Binding-site contacts:
Ligand atom C2 contacts residue HIS79 of chain 1.A at 3.7 Å.
Ligand atom C3 contacts residue HIS63 of chain 1.A at 4.0 Å.
Ligand atom OB contacts residue HIS171 of chain 1.A at 2.9 Å (h-bond).
Ligand atom OB contacts residue ASP108 of chain 1.A at 3.4 Å (salt-bridge).
Ligand atom C4 contacts residue HIS63 of chain 1.A at 3.5 Å.
Ligand atom OXT contacts residue GLU235 of chain 1.A at 3.0 Å (salt-bridge).
Ligand atom OXT contacts residue ASP108 of chain 1.A at 3.1 Å (salt-bridge).
Ligand atom CG contacts residue HIS79 of chain 1.A at 3.5 Å.
Ligand atom OXT contacts residue GLU204 of chain 1.A at 3.0 Å (salt-bridge).
Ligand atom CA contacts residue MN1 of chain 1.B at 3.8 Å.
Ligand atom C4 contacts residue TRP221 of chain 1.A at 3.7 Å (hydrophobic).
Ligand atom C contacts residue ASP97 of chain 1.A at 4.0 Å.
Ligand atom OA contacts residue PHE177 of chain 1.A at 4.0 Å.
Ligand atom C5 contacts residue HIS63 of chain 1.A at 4.0 Å.
Ligand atom CL2 contacts residue TYR65 of chain 1.A at 3.6 Å.
Ligand atom OXT contacts residue MN1 of chain 1.B at 2.0 Å.
Ligand atom CA contacts residue PHE177 of chain 1.A at 4.0 Å (hydrophobic).
Ligand atom C5 contacts residue TRP221 of chain 1.A at 3.4 Å (hydrophobic).
Ligand atom C contacts residue MN1 of chain 1.B at 3.1 Å.
Ligand atom CG contacts residue CYS70 of chain 1.A at 3.8 Å (hydrophobic).
Ligand atom OB contacts residue PHE177 of chain 1.A at 3.9 Å.
Ligand atom C contacts residue GLU204 of chain 1.A at 3.5 Å.
Ligand atom CB contacts residue ASP97 of chain 1.A at 3.3 Å.
Ligand atom C contacts residue MN1 of chain 1.C at 2.6 Å.
Ligand atom CD contacts residue HIS79 of chain 1.A at 3.5 Å.
Ligand atom C6 contacts residue TYR62 of chain 1.A at 3.6 Å (hydrophobic).
Ligand atom OB contacts residue GLU204 of chain 1.A at 3.5 Å (salt-bridge).
Ligand atom C contacts residue HIS171 of chain 1.A at 3.9 Å.
Ligand atom OB contacts residue MN1 of chain 1.C at 2.2 Å.
Ligand atom OA contacts residue HIS178 of chain 1.A at 3.3 Å (h-bond).
Ligand atom OXT contacts residue ASP97 of chain 1.A at 3.1 Å (salt-bridge).
Ligand atom OB contacts residue HIS178 of chain 1.A at 2.7 Å (h-bond).
Ligand atom OXT contacts residue MN1 of chain 1.C at 2.3 Å.
Ligand atom C4 contacts residue TYR62 of chain 1.A at 4.0 Å (hydrophobic).
Ligand atom CA contacts residue HIS178 of chain 1.A at 3.9 Å.
Ligand atom C contacts residue ASP108 of chain 1.A at 3.5 Å.
Ligand atom CB contacts residue MN1 of chain 1.B at 3.8 Å.
Ligand atom C1 contacts residue HIS79 of chain 1.A at 3.6 Å.
Ligand atom C5 contacts residue TYR62 of chain 1.A at 3.5 Å (hydrophobic).
Ligand atom C contacts residue HIS178 of chain 1.A at 3.7 Å.

This protein binds this small molecule.
Small molecule (SMILES): O=C(O)c1ccc(-c2ccccc2Cl)o1

Sequence of chain 1.A:
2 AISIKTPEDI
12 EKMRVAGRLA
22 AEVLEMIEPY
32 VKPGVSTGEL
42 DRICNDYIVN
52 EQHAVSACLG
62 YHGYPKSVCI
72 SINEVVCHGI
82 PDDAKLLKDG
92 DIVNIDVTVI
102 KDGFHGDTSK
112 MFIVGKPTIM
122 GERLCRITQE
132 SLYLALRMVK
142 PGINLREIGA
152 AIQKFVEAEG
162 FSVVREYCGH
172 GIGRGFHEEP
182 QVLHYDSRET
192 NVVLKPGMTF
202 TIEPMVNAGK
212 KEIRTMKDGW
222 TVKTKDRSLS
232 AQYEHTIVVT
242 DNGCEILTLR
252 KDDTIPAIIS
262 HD